Binding-site contacts:
Ligand atom N2 contacts residue THR18 of chain 5.B at 3.2 Å.
Ligand atom O7 contacts residue ASN16 of chain 5.B at 3.0 Å (h-bond).
Ligand atom C8 contacts residue ASN16 of chain 5.B at 4.4 Å.
Ligand atom C7 contacts residue ASN16 of chain 5.B at 3.2 Å.
Ligand atom C3 contacts residue ASN16 of chain 5.B at 3.8 Å.
Ligand atom C2 contacts residue THR18 of chain 5.B at 3.9 Å.
Ligand atom C8 contacts residue THR18 of chain 5.B at 3.9 Å.
Ligand atom C1 contacts residue ASN16 of chain 5.B at 1.4 Å.
Ligand atom C2 contacts residue ASN16 of chain 5.B at 2.4 Å.
Ligand atom N2 contacts residue ASN16 of chain 5.B at 2.9 Å (h-bond).
Ligand atom C7 contacts residue THR18 of chain 5.B at 3.8 Å.
Ligand atom O5 contacts residue ASN16 of chain 5.B at 2.3 Å (h-bond).
Ligand atom C4 contacts residue ASN16 of chain 5.B at 4.2 Å.
Ligand atom C5 contacts residue ASN16 of chain 5.B at 3.6 Å.
Ligand atom C1 contacts residue THR18 of chain 5.B at 3.7 Å.

A small-molecule ligand and the protein it binds are described below.
Small molecule (SMILES): CC(=O)N[C@@H]1[C@@H](O)[C@H](O)[C@@H](CO)O[C@H]1O

Sequence of chain 5.B:
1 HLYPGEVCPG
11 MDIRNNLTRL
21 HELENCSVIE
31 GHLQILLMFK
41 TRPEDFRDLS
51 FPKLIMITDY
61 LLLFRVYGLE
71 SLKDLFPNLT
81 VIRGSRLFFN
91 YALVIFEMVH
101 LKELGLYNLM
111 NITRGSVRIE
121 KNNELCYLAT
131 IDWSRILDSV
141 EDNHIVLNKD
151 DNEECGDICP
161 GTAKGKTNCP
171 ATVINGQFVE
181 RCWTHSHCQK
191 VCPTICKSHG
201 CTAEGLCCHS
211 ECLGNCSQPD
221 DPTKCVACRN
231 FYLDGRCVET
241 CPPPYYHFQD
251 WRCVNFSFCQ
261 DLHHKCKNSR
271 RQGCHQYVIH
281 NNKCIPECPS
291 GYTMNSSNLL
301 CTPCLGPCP